Sequence of chain 1.E:
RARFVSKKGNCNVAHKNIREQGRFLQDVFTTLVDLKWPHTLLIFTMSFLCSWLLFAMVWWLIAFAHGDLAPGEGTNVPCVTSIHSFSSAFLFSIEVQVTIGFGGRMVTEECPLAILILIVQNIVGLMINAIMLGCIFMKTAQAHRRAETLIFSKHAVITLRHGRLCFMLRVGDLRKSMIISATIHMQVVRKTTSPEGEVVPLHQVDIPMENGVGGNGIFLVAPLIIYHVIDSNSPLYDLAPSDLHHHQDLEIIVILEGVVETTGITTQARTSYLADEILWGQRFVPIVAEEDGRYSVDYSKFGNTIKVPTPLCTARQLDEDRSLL

A protein and the small-molecule ligand that binds it are described below.
Small molecule (SMILES): Nc1ncnc2c1ncn2[C@@H]1O[C@H](COP(=O)(O)OP(=O)(O)OP(O)(O)=S)[C@@H](O)[C@H]1O

Sequence of chain 1.G:
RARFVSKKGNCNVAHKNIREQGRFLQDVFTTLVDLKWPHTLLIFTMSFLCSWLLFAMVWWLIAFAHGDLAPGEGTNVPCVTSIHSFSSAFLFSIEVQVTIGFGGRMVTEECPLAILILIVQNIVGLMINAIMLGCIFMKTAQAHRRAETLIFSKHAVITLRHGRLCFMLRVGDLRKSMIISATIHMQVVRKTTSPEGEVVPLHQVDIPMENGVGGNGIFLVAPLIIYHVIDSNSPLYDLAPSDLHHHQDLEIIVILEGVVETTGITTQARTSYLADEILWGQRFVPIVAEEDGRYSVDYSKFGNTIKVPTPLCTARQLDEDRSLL

Sequence of chain 1.F:
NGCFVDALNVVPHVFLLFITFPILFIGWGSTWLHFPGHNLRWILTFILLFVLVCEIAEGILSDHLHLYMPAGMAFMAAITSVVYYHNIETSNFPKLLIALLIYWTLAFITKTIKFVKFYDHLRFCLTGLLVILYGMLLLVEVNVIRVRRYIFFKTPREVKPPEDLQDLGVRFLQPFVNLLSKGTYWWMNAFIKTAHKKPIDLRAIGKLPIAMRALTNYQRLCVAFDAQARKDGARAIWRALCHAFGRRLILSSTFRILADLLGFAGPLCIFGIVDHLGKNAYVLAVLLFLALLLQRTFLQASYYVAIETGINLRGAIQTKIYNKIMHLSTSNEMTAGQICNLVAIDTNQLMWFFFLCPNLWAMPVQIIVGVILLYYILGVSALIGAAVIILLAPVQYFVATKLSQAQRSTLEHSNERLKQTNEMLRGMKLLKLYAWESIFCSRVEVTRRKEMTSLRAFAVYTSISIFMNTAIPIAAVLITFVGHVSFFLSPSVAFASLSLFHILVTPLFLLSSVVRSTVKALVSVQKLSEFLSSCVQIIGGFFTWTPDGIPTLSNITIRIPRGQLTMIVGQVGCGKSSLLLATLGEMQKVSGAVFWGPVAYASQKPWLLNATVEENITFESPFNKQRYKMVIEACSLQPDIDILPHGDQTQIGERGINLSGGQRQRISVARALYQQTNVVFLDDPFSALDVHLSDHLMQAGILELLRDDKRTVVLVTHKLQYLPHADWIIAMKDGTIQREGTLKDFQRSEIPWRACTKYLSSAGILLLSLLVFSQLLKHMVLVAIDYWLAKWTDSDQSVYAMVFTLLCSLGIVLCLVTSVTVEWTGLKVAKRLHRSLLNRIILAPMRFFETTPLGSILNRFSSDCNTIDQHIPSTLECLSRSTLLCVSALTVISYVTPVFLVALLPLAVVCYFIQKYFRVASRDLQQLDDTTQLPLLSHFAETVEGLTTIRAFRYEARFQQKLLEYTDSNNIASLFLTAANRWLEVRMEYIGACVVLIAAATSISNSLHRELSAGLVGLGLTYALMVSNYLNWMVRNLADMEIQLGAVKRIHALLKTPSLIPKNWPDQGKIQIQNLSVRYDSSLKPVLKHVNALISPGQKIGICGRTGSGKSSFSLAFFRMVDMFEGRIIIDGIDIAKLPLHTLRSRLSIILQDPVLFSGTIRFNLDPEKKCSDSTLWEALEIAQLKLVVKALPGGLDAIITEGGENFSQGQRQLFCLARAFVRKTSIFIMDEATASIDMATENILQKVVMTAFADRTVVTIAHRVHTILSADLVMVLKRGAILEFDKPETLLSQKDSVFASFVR

Binding-site contacts:
Ligand atom O5' contacts residue LYS185 of chain 1.G at 3.6 Å (salt-bridge).
Ligand atom C5' contacts residue PHE333 of chain 1.G at 3.9 Å (hydrophobic).
Ligand atom C5' contacts residue SER184 of chain 1.G at 4.1 Å.
Ligand atom C2 contacts residue ARG50 of chain 1.E at 3.3 Å.
Ligand atom O3A contacts residue LYS185 of chain 1.G at 3.4 Å.
Ligand atom C2' contacts residue ARG50 of chain 1.E at 4.0 Å.
Ligand atom O5' contacts residue PHE183 of chain 1.G at 3.8 Å.
Ligand atom N3 contacts residue ARG50 of chain 1.E at 3.9 Å.
Ligand atom PB contacts residue LYS185 of chain 1.G at 3.5 Å.
Ligand atom N1 contacts residue ILE49 of chain 1.E at 3.6 Å.
Ligand atom O4' contacts residue ILE182 of chain 1.G at 3.2 Å.
Ligand atom C6 contacts residue ASN48 of chain 1.E at 4.0 Å.
Ligand atom N1 contacts residue ASN48 of chain 1.E at 3.8 Å.
Ligand atom C4 contacts residue ARG50 of chain 1.E at 3.8 Å.
Ligand atom N6 contacts residue ARG50 of chain 1.E at 3.0 Å.
Ligand atom O2A contacts residue ARG50 of chain 1.E at 3.4 Å (salt-bridge).
Ligand atom O4' contacts residue PHE183 of chain 1.G at 4.0 Å.
Ligand atom O5' contacts residue SER184 of chain 1.G at 4.2 Å.
Ligand atom C4' contacts residue PHE183 of chain 1.G at 3.3 Å (hydrophobic).
Ligand atom C1' contacts residue ILE182 of chain 1.G at 3.7 Å (hydrophobic).
Ligand atom C8 contacts residue ARG50 of chain 1.E at 3.2 Å.
Ligand atom O2G contacts residue ARG50 of chain 1.E at 2.4 Å (salt-bridge).
Ligand atom N6 contacts residue TYR330 of chain 1.G at 3.0 Å (h-bond).
Ligand atom C5 contacts residue ARG50 of chain 1.E at 3.1 Å.
Ligand atom N1 contacts residue ARG50 of chain 1.E at 2.7 Å (salt-bridge).
Ligand atom C5' contacts residue PHE183 of chain 1.G at 3.3 Å (hydrophobic).
Ligand atom O3B contacts residue LYS185 of chain 1.G at 3.8 Å.
Ligand atom C2 contacts residue LEU205 of chain 1.G at 4.1 Å (hydrophobic).
Ligand atom N1 contacts residue TYR330 of chain 1.G at 3.8 Å.
Ligand atom N9 contacts residue ARG50 of chain 1.E at 4.0 Å.
Ligand atom N6 contacts residue ASN48 of chain 1.E at 3.3 Å (h-bond).
Ligand atom O1B contacts residue LYS185 of chain 1.G at 2.2 Å.
Ligand atom C6 contacts residue TYR330 of chain 1.G at 3.7 Å (hydrophobic).
Ligand atom O2' contacts residue ARG50 of chain 1.E at 4.2 Å.
Ligand atom O1A contacts residue GLY334 of chain 1.G at 3.3 Å.
Ligand atom O3G contacts residue ARG50 of chain 1.E at 3.7 Å.
Ligand atom N7 contacts residue ARG50 of chain 1.E at 3.0 Å.
Ligand atom C6 contacts residue ARG50 of chain 1.E at 3.1 Å.
Ligand atom PG contacts residue ARG50 of chain 1.E at 3.9 Å.
Ligand atom O1A contacts residue PHE333 of chain 1.G at 3.9 Å.